This protein binds this small molecule.
Small molecule (SMILES): CC[C@H](C)[C@@H]1NC(=O)[C@@H]2CSSC[C@H](NC(=O)CN)C(=O)N[C@@H](CSSC[C@@H](C(N)=O)NC(=O)[C@H](CC(C)C)NC(=O)[C@H](CC(=O)O)NC(=O)[C@@H]3CCCN3C(=O)[C@H](CC(N)=O)NC(=O)[C@H](CC(N)=O)NC(=O)[C@H](CC(C)C)NC1=O)C(=O)N[C@@H](CO)C(=O)N[C@@H](CCCN=C(N)N)C(=O)N1CCC[C@H]1C(=O)N1CCC[C@H]1C(=O)N2

Sequence of chain 1.D:
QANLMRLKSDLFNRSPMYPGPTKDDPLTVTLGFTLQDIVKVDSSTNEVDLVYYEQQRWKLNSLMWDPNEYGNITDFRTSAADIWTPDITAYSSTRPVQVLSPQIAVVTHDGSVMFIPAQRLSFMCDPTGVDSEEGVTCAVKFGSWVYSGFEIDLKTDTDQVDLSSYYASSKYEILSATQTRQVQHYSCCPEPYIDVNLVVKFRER

Sequence of chain 1.C:
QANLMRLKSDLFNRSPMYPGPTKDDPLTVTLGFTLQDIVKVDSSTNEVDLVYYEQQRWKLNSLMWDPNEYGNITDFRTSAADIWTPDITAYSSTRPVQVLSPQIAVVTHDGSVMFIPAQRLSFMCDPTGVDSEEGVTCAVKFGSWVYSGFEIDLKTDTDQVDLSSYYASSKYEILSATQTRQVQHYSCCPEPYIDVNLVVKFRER

Binding-site contacts:
Ligand atom C contacts residue TYR193 of chain 1.C at 3.6 Å (hydrophobic).
Ligand atom CD contacts residue TYR91 of chain 1.C at 3.6 Å (hydrophobic).
Ligand atom CB contacts residue ARG57 of chain 1.D at 2.8 Å.
Ligand atom C contacts residue TRP145 of chain 1.C at 3.5 Å (hydrophobic).
Ligand atom CA contacts residue TRP145 of chain 1.C at 3.4 Å (hydrophobic).
Ligand atom CG contacts residue TYR193 of chain 1.C at 3.5 Å (hydrophobic).
Ligand atom CG contacts residue TYR91 of chain 1.C at 3.6 Å (hydrophobic).
Ligand atom ND2 contacts residue GLU191 of chain 1.C at 3.6 Å (salt-bridge).
Ligand atom CB contacts residue TYR193 of chain 1.C at 3.5 Å (hydrophobic).
Ligand atom C contacts residue TYR186 of chain 1.C at 3.5 Å (hydrophobic).
Ligand atom SG contacts residue TYR193 of chain 1.C at 3.5 Å.
Ligand atom OD1 contacts residue CYS189 of chain 1.C at 3.5 Å (h-bond).
Ligand atom CZ contacts residue TYR186 of chain 1.C at 3.6 Å (hydrophobic).
Ligand atom CD contacts residue TRP145 of chain 1.C at 3.4 Å (hydrophobic).
Ligand atom CD contacts residue TYR53 of chain 1.D at 3.5 Å (hydrophobic).
Ligand atom OD1 contacts residue ARG77 of chain 1.D at 2.7 Å (salt-bridge).
Ligand atom CB contacts residue VAL146 of chain 1.C at 3.6 Å (hydrophobic).
Ligand atom CD contacts residue SER144 of chain 1.C at 3.5 Å.
Ligand atom N contacts residue TYR186 of chain 1.C at 3.6 Å.
Ligand atom CZ contacts residue ASP195 of chain 1.C at 3.2 Å.
Ligand atom NE contacts residue TYR186 of chain 1.C at 2.9 Å (h-bond).
Ligand atom CG contacts residue ARG57 of chain 1.D at 3.5 Å.
Ligand atom CB contacts residue TRP145 of chain 1.C at 3.4 Å (hydrophobic).
Ligand atom CG contacts residue SER144 of chain 1.C at 3.2 Å.
Ligand atom O contacts residue MET114 of chain 1.D at 3.0 Å.
Ligand atom N contacts residue TRP145 of chain 1.C at 3.1 Å (h-bond).
Ligand atom ND2 contacts residue TYR193 of chain 1.C at 2.7 Å (h-bond).
Ligand atom NH1 contacts residue ASP195 of chain 1.C at 2.8 Å (salt-bridge).
Ligand atom CG contacts residue TRP145 of chain 1.C at 3.6 Å (hydrophobic).
Ligand atom CA contacts residue TYR193 of chain 1.C at 3.5 Å (hydrophobic).
Ligand atom OD1 contacts residue GLU191 of chain 1.C at 3.5 Å (salt-bridge).
Ligand atom ND2 contacts residue CYS189 of chain 1.C at 3.3 Å (h-bond).
Ligand atom CG contacts residue CYS189 of chain 1.C at 3.5 Å (hydrophobic).
Ligand atom CB contacts residue SER165 of chain 1.D at 3.3 Å.
Ligand atom CB contacts residue TYR193 of chain 1.C at 3.3 Å (hydrophobic).
Ligand atom N contacts residue TYR193 of chain 1.C at 3.5 Å.
Ligand atom O contacts residue TYR186 of chain 1.C at 3.4 Å (h-bond).
Ligand atom NH2 contacts residue ASP195 of chain 1.C at 2.8 Å (salt-bridge).
Ligand atom NH2 contacts residue TYR186 of chain 1.C at 3.5 Å (h-bond).
Ligand atom CD1 contacts residue VAL146 of chain 1.C at 3.6 Å (hydrophobic).